This small molecule binds to this protein.
Small molecule (SMILES): CCCCN(CCCC)C(=O)c1nn(-c2ccc(C(=O)NS(=O)(=O)c3ccc4ccc(I)cc4c3)cc2C(=O)N2CCc3ccccc3C2)c(C)c1Cl

Binding-site contacts:
Ligand atom C37 contacts residue GLY107 of chain 1.C at 3.7 Å.
Ligand atom C52 contacts residue ASP73 of chain 1.C at 3.6 Å.
Ligand atom N27 contacts residue TYR70 of chain 1.C at 2.8 Å (h-bond).
Ligand atom C24 contacts residue LEU99 of chain 1.C at 3.9 Å (hydrophobic).
Ligand atom C20 contacts residue VAL95 of chain 1.C at 3.9 Å (hydrophobic).
Ligand atom C34 contacts residue PHE66 of chain 1.C at 3.8 Å (hydrophobic).
Ligand atom I41 contacts residue TYR164 of chain 1.C at 3.7 Å.
Ligand atom CL23 contacts residue GLU98 of chain 1.C at 3.5 Å.
Ligand atom C25 contacts residue PHE66 of chain 1.C at 3.7 Å (hydrophobic).
Ligand atom C18 contacts residue MET77 of chain 1.C at 3.6 Å (hydrophobic).
Ligand atom C38 contacts residue TYR164 of chain 1.C at 3.9 Å (hydrophobic).
Ligand atom C50 contacts residue ASP73 of chain 1.C at 3.9 Å.
Ligand atom C51 contacts residue ASP73 of chain 1.C at 3.6 Å.
Ligand atom C33 contacts residue PHE66 of chain 1.C at 3.6 Å (hydrophobic).
Ligand atom CL23 contacts residue LEU99 of chain 1.C at 3.9 Å.
Ligand atom S28 contacts residue TYR70 of chain 1.C at 3.6 Å.
Ligand atom C16 contacts residue VAL95 of chain 1.C at 3.9 Å (hydrophobic).
Ligand atom C5 contacts residue ARG108 of chain 1.C at 4.0 Å.
Ligand atom I41 contacts residue LEU163 of chain 1.C at 3.8 Å.
Ligand atom C14 contacts residue MET77 of chain 1.C at 3.8 Å (hydrophobic).
Ligand atom C20 contacts residue PHE115 of chain 1.C at 3.9 Å (hydrophobic).
Ligand atom C32 contacts residue PHE66 of chain 1.C at 3.8 Å (hydrophobic).
Ligand atom C2 contacts residue TYR70 of chain 1.C at 3.5 Å (hydrophobic).
Ligand atom O26 contacts residue PHE66 of chain 1.C at 3.9 Å.
Ligand atom O30 contacts residue TYR70 of chain 1.C at 3.2 Å (h-bond).
Ligand atom N7 contacts residue LEU99 of chain 1.C at 3.7 Å.
Ligand atom C21 contacts residue ALA111 of chain 1.C at 3.8 Å (hydrophobic).
Ligand atom C48 contacts residue TYR70 of chain 1.C at 3.6 Å (hydrophobic).
Ligand atom C4 contacts residue PHE66 of chain 1.C at 3.9 Å (hydrophobic).
Ligand atom C8 contacts residue LEU99 of chain 1.C at 3.7 Å (hydrophobic).
Ligand atom C46 contacts residue ASP73 of chain 1.C at 3.8 Å.
Ligand atom C25 contacts residue TYR70 of chain 1.C at 3.9 Å (hydrophobic).
Ligand atom C39 contacts residue TYR164 of chain 1.C at 3.5 Å (hydrophobic).
Ligand atom C3 contacts residue PHE66 of chain 1.C at 3.7 Å (hydrophobic).
Ligand atom C49 contacts residue TYR70 of chain 1.C at 3.9 Å (hydrophobic).
Ligand atom O26 contacts residue GLY107 of chain 1.C at 4.0 Å.
Ligand atom C50 contacts residue PHE74 of chain 1.C at 3.8 Å (hydrophobic).
Ligand atom C49 contacts residue PHE74 of chain 1.C at 3.9 Å (hydrophobic).
Ligand atom C21 contacts residue PHE74 of chain 1.C at 3.9 Å (hydrophobic).
Ligand atom C5 contacts residue LEU99 of chain 1.C at 3.7 Å (hydrophobic).

Sequence of chain 1.C:
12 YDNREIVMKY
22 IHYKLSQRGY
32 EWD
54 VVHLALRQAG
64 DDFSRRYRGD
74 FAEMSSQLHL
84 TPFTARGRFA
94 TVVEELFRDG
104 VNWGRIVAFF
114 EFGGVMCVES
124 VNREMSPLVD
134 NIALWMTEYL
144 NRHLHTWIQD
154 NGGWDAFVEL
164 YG